Sequence of chain 1.D:
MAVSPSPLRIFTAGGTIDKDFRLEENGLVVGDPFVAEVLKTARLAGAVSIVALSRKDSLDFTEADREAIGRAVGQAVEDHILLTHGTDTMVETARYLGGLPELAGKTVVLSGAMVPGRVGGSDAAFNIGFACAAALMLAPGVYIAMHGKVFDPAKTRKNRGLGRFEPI

A small-molecule ligand and the protein it binds are described below.
Small molecule (SMILES): N[C@@H](CC(=O)O)C(=O)O

Sequence of chain 1.A:
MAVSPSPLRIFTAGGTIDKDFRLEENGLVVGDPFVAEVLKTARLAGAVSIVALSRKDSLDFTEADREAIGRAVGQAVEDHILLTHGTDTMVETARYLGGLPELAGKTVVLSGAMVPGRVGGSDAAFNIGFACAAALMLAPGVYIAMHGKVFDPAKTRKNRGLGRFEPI

Binding-site contacts:
Ligand atom C contacts residue GLY99 of chain 1.A at 3.5 Å.
Ligand atom C contacts residue ASP101 of chain 1.A at 4.0 Å.
Ligand atom OXT contacts residue GLY99 of chain 1.A at 3.1 Å.
Ligand atom OXT contacts residue ASP70 of chain 1.A at 3.3 Å (salt-bridge).
Ligand atom OD1 contacts residue GLY28 of chain 1.A at 3.9 Å.
Ligand atom CG contacts residue THR100 of chain 1.A at 3.0 Å.
Ligand atom O contacts residue GLY99 of chain 1.A at 3.4 Å.
Ligand atom O contacts residue SER71 of chain 1.A at 2.5 Å (h-bond).
Ligand atom CA contacts residue ASP70 of chain 1.A at 3.4 Å.
Ligand atom OD2 contacts residue MET127 of chain 1.A at 4.0 Å.
Ligand atom OXT contacts residue THR100 of chain 1.A at 4.1 Å.
Ligand atom N contacts residue ASP70 of chain 1.A at 2.7 Å (salt-bridge).
Ligand atom CG contacts residue ALA126 of chain 1.A at 4.0 Å (hydrophobic).
Ligand atom N contacts residue LEU72 of chain 1.A at 4.0 Å.
Ligand atom OXT contacts residue THR29 of chain 1.A at 3.6 Å.
Ligand atom OD1 contacts residue GLY99 of chain 1.A at 3.2 Å.
Ligand atom O contacts residue THR100 of chain 1.A at 3.2 Å (h-bond).
Ligand atom CA contacts residue THR29 of chain 1.A at 3.2 Å.
Ligand atom OD1 contacts residue THR29 of chain 1.A at 3.0 Å (h-bond).
Ligand atom CB contacts residue ASN39 of chain 1.D at 3.8 Å.
Ligand atom CG contacts residue THR29 of chain 1.A at 2.7 Å.
Ligand atom C contacts residue SER71 of chain 1.A at 3.5 Å.
Ligand atom OD1 contacts residue ALA126 of chain 1.A at 4.0 Å.
Ligand atom O contacts residue ASP101 of chain 1.A at 2.9 Å (salt-bridge).
Ligand atom OD1 contacts residue THR100 of chain 1.A at 2.9 Å (h-bond).
Ligand atom OD2 contacts residue THR29 of chain 1.A at 3.0 Å (h-bond).
Ligand atom CB contacts residue THR29 of chain 1.A at 3.0 Å.
Ligand atom N contacts residue ASP101 of chain 1.A at 2.7 Å (salt-bridge).
Ligand atom C contacts residue THR100 of chain 1.A at 3.6 Å.
Ligand atom O contacts residue ASP70 of chain 1.A at 3.6 Å.
Ligand atom OD2 contacts residue THR100 of chain 1.A at 2.8 Å (h-bond).
Ligand atom N contacts residue ASN39 of chain 1.D at 2.8 Å (h-bond).
Ligand atom OXT contacts residue GLY28 of chain 1.A at 3.3 Å.
Ligand atom CB contacts residue ASP101 of chain 1.A at 3.5 Å.
Ligand atom CB contacts residue THR100 of chain 1.A at 3.3 Å.
Ligand atom CA contacts residue ASN39 of chain 1.D at 3.5 Å.
Ligand atom C contacts residue ASP70 of chain 1.A at 3.2 Å.
Ligand atom OD2 contacts residue ALA126 of chain 1.A at 3.1 Å (h-bond).
Ligand atom CA contacts residue ASP101 of chain 1.A at 3.6 Å.
Ligand atom OXT contacts residue SER71 of chain 1.A at 2.9 Å (h-bond).